Sequence of chain 1.F:
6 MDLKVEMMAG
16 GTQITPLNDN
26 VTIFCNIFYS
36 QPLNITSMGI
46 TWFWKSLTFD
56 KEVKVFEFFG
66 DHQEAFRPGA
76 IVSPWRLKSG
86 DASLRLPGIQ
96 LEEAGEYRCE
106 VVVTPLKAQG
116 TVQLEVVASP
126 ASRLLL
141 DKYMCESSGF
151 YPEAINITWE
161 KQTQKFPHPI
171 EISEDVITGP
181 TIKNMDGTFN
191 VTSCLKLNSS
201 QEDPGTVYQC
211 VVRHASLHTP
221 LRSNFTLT

This protein binds this small molecule.
Small molecule (SMILES): CC(=O)N[C@H]1[C@H](O[C@H]2[C@H](O)[C@@H](NC(C)=O)CO[C@@H]2CO[C@@H]2O[C@@H](C)[C@@H](O)[C@@H](O)[C@@H]2O)O[C@H](CO)[C@@H](O)[C@@H]1O

Sequence of chain 1.D:
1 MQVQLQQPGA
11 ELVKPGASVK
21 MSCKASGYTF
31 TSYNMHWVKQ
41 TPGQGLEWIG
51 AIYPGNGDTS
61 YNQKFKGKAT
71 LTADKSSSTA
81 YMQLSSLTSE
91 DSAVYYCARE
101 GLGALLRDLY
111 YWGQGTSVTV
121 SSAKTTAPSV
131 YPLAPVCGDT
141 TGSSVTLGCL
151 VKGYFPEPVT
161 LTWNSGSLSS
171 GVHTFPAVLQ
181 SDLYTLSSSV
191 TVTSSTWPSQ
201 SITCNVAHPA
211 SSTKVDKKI

Binding-site contacts:
Ligand atom C1 contacts residue ASN25 of chain 1.F at 1.4 Å.
Ligand atom N2 contacts residue ASN23 of chain 1.F at 4.2 Å.
Ligand atom C5 contacts residue ASN25 of chain 1.F at 3.6 Å.
Ligand atom C1 contacts residue ARG90 of chain 1.F at 4.0 Å.
Ligand atom O2 contacts residue ARG90 of chain 1.F at 3.4 Å (salt-bridge).
Ligand atom C7 contacts residue ASP24 of chain 1.F at 4.0 Å.
Ligand atom O4 contacts residue ASN56 of chain 1.D at 3.3 Å.
Ligand atom O4 contacts residue GLY55 of chain 1.D at 4.2 Å.
Ligand atom C2 contacts residue ASN25 of chain 1.F at 2.4 Å.
Ligand atom C2 contacts residue PRO92 of chain 1.F at 4.3 Å (hydrophobic).
Ligand atom O3 contacts residue GLY55 of chain 1.D at 3.9 Å.
Ligand atom O3 contacts residue ASN56 of chain 1.D at 4.3 Å.
Ligand atom O2 contacts residue PRO92 of chain 1.F at 3.5 Å.
Ligand atom C8 contacts residue ASN23 of chain 1.F at 4.1 Å.
Ligand atom C4 contacts residue GLY55 of chain 1.D at 3.4 Å.
Ligand atom C5 contacts residue GLY55 of chain 1.D at 4.3 Å.
Ligand atom O5 contacts residue ASN25 of chain 1.F at 2.4 Å (h-bond).
Ligand atom O5 contacts residue ARG90 of chain 1.F at 3.4 Å (salt-bridge).
Ligand atom C2 contacts residue ARG90 of chain 1.F at 3.5 Å.
Ligand atom C8 contacts residue ASP24 of chain 1.F at 3.5 Å.
Ligand atom O2 contacts residue ASN25 of chain 1.F at 3.5 Å (h-bond).
Ligand atom O3 contacts residue PRO92 of chain 1.F at 3.8 Å.
Ligand atom O7 contacts residue ASN25 of chain 1.F at 3.7 Å.
Ligand atom C3 contacts residue ASN25 of chain 1.F at 3.8 Å.
Ligand atom C1 contacts residue ARG90 of chain 1.F at 4.2 Å.
Ligand atom C4 contacts residue ASN25 of chain 1.F at 4.2 Å.
Ligand atom N2 contacts residue ASN25 of chain 1.F at 2.9 Å (h-bond).
Ligand atom C7 contacts residue ASN25 of chain 1.F at 3.6 Å.
Ligand atom O3 contacts residue TYR53 of chain 1.D at 4.4 Å.
Ligand atom C3 contacts residue GLY55 of chain 1.D at 3.9 Å.
Ligand atom O7 contacts residue ASP24 of chain 1.F at 4.0 Å.
Ligand atom C4 contacts residue ASN56 of chain 1.D at 4.0 Å.